Sequence of chain 1.K:
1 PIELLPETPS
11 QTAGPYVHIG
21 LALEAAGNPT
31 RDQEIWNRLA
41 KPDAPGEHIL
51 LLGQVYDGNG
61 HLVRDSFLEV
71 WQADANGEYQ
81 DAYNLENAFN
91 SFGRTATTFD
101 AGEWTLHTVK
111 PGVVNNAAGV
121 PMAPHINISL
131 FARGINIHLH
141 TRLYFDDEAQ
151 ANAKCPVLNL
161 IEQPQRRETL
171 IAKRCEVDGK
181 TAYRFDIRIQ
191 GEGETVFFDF

The protein below binds the small molecule below.
Small molecule (SMILES): O=C(O)c1ccc(O)c(I)c1

Binding-site contacts:
Ligand atom I3 contacts residue ARG157 of chain 1.L at 3.3 Å.
Ligand atom C6 contacts residue TYR16 of chain 1.K at 3.3 Å (hydrophobic).
Ligand atom O4 contacts residue TYR108 of chain 1.L at 3.1 Å (h-bond).
Ligand atom C7 contacts residue PRO15 of chain 1.K at 3.6 Å (hydrophobic).
Ligand atom C1 contacts residue TYR147 of chain 1.L at 4.3 Å (hydrophobic).
Ligand atom I3 contacts residue GLY14 of chain 1.K at 4.0 Å.
Ligand atom C4 contacts residue TYR147 of chain 1.L at 2.6 Å (hydrophobic).
Ligand atom O1 contacts residue TRP149 of chain 1.L at 3.5 Å.
Ligand atom C5 contacts residue TYR147 of chain 1.L at 2.9 Å (hydrophobic).
Ligand atom C3 contacts residue PRO15 of chain 1.K at 3.5 Å (hydrophobic).
Ligand atom C4 contacts residue TYR16 of chain 1.K at 4.3 Å (hydrophobic).
Ligand atom C5 contacts residue FE1 of chain 1.GA at 3.6 Å.
Ligand atom C4 contacts residue PRO15 of chain 1.K at 3.9 Å (hydrophobic).
Ligand atom C5 contacts residue TYR16 of chain 1.K at 3.4 Å (hydrophobic).
Ligand atom C2 contacts residue PRO15 of chain 1.K at 3.2 Å (hydrophobic).
Ligand atom I3 contacts residue ILE191 of chain 1.L at 3.7 Å.
Ligand atom C4 contacts residue TYR108 of chain 1.L at 4.2 Å (hydrophobic).
Ligand atom I3 contacts residue GLN177 of chain 1.L at 4.2 Å.
Ligand atom C1 contacts residue PRO15 of chain 1.K at 3.4 Å (hydrophobic).
Ligand atom O2 contacts residue PRO15 of chain 1.K at 4.0 Å.
Ligand atom O1 contacts residue PRO15 of chain 1.K at 4.0 Å.
Ligand atom O4 contacts residue HIS160 of chain 1.L at 3.4 Å (h-bond).
Ligand atom C5 contacts residue TYR108 of chain 1.L at 3.7 Å (hydrophobic).
Ligand atom I3 contacts residue FE1 of chain 1.GA at 4.2 Å.
Ligand atom I3 contacts residue THR12 of chain 1.K at 4.1 Å.
Ligand atom C5 contacts residue PRO15 of chain 1.K at 4.1 Å (hydrophobic).
Ligand atom C3 contacts residue TYR147 of chain 1.L at 3.5 Å (hydrophobic).
Ligand atom C4 contacts residue FE1 of chain 1.GA at 2.8 Å.
Ligand atom C3 contacts residue FE1 of chain 1.GA at 3.8 Å.
Ligand atom O2 contacts residue TRP149 of chain 1.L at 4.0 Å.
Ligand atom O4 contacts residue FE1 of chain 1.GA at 1.5 Å.
Ligand atom I3 contacts residue HIS162 of chain 1.L at 4.0 Å.
Ligand atom C2 contacts residue TRP149 of chain 1.L at 4.3 Å (hydrophobic).
Ligand atom C6 contacts residue TYR147 of chain 1.L at 3.5 Å (hydrophobic).
Ligand atom C4 contacts residue HIS162 of chain 1.L at 4.3 Å.
Ligand atom O4 contacts residue ARG157 of chain 1.L at 4.3 Å.
Ligand atom O4 contacts residue TYR147 of chain 1.L at 2.2 Å (h-bond).
Ligand atom C7 contacts residue TRP149 of chain 1.L at 4.0 Å (hydrophobic).
Ligand atom O4 contacts residue HIS162 of chain 1.L at 3.0 Å (h-bond).
Ligand atom C6 contacts residue PRO15 of chain 1.K at 3.6 Å (hydrophobic).

Sequence of chain 1.L:
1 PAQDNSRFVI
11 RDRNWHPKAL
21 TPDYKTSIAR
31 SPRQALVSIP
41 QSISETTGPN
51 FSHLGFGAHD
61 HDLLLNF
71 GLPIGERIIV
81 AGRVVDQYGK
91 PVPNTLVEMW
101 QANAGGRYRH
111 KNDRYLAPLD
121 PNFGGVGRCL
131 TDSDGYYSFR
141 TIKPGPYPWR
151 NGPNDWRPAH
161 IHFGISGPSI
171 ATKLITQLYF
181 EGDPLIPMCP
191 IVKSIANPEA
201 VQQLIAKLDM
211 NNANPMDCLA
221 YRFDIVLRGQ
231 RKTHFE